Binding-site contacts:
Ligand atom C2 contacts residue ASN771 of chain 1.A at 2.5 Å.
Ligand atom O7 contacts residue ASN771 of chain 1.A at 3.7 Å.
Ligand atom C1 contacts residue ASN771 of chain 1.A at 1.4 Å.
Ligand atom C8 contacts residue ASN771 of chain 1.A at 3.6 Å.
Ligand atom O5 contacts residue ASN771 of chain 1.A at 2.3 Å (h-bond).
Ligand atom N2 contacts residue ASN771 of chain 1.A at 2.7 Å (h-bond).
Ligand atom C3 contacts residue ASN771 of chain 1.A at 3.8 Å.
Ligand atom C4 contacts residue ASN771 of chain 1.A at 4.2 Å.
Ligand atom C7 contacts residue ASN771 of chain 1.A at 3.1 Å.
Ligand atom C5 contacts residue ASN771 of chain 1.A at 3.7 Å.
Ligand atom C8 contacts residue PRO767 of chain 1.A at 3.5 Å (hydrophobic).
Ligand atom C7 contacts residue PRO767 of chain 1.A at 4.2 Å (hydrophobic).

Sequence of chain 1.A:
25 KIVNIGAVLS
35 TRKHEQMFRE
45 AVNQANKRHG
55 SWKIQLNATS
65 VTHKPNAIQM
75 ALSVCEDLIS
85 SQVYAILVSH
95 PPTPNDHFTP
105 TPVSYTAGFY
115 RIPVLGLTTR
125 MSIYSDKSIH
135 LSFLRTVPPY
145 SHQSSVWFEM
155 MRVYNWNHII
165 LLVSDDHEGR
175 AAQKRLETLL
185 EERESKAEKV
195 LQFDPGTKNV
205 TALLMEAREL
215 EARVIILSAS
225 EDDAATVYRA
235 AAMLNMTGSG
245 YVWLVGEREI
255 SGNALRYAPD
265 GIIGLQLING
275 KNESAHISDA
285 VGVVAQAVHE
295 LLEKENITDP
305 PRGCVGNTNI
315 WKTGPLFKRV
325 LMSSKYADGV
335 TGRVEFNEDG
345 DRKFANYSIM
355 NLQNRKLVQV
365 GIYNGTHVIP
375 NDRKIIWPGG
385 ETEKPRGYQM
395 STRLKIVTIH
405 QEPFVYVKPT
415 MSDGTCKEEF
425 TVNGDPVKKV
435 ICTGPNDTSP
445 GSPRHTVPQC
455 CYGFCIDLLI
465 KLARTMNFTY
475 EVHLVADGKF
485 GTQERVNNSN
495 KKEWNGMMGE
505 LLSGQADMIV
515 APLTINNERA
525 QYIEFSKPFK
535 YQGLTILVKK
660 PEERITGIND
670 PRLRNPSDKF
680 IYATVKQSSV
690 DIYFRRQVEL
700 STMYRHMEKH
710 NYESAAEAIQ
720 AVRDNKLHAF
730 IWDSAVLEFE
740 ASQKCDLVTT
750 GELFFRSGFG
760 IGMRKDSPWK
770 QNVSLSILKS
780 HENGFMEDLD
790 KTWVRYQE

The protein below binds the small molecule below.
Small molecule (SMILES): CC(=O)N[C@@H]1[C@@H](O)[C@H](O)[C@@H](CO)O[C@H]1O